Sequence of chain 1.D:
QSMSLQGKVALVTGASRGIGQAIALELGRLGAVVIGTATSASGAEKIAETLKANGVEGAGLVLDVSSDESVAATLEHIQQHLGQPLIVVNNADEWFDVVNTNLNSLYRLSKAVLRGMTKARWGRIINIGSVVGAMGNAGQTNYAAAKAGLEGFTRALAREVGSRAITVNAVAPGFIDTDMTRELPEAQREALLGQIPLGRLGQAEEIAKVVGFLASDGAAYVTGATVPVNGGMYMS

Binding-site contacts:
Ligand atom CAQ contacts residue PHE186 of chain 1.D at 3.8 Å (hydrophobic).
Ligand atom CAE contacts residue GLY182 of chain 1.D at 3.7 Å.
Ligand atom NAP contacts residue LEU136 of chain 1.D at 3.9 Å.
Ligand atom CAG contacts residue VAL132 of chain 1.C at 3.6 Å (hydrophobic).
Ligand atom CAJ contacts residue VAL132 of chain 1.D at 3.6 Å (hydrophobic).
Ligand atom CAA contacts residue ASN133 of chain 1.D at 3.9 Å.
Ligand atom CAB contacts residue VAL132 of chain 1.D at 3.6 Å (hydrophobic).
Ligand atom CAE contacts residue ALA181 of chain 1.D at 3.1 Å (hydrophobic).
Ligand atom NAF contacts residue ALA181 of chain 1.D at 3.8 Å.
Ligand atom CAB contacts residue LEU136 of chain 1.C at 3.7 Å (hydrophobic).
Ligand atom NAF contacts residue GLY182 of chain 1.C at 3.5 Å (h-bond).
Ligand atom CAB contacts residue LEU136 of chain 1.D at 3.6 Å (hydrophobic).
Ligand atom NAD contacts residue GLY182 of chain 1.D at 3.4 Å (h-bond).
Ligand atom CAE contacts residue GLY182 of chain 1.C at 3.5 Å.
Ligand atom NAF contacts residue GLY182 of chain 1.D at 3.9 Å.
Ligand atom CAH contacts residue VAL132 of chain 1.C at 3.6 Å (hydrophobic).
Ligand atom CL contacts residue TRP128 of chain 1.D at 3.8 Å.
Ligand atom CAO contacts residue GLY182 of chain 1.C at 3.7 Å.
Ligand atom CAH contacts residue LEU136 of chain 1.D at 3.9 Å (hydrophobic).
Ligand atom CAM contacts residue GLY182 of chain 1.D at 3.5 Å.
Ligand atom CAA contacts residue VAL132 of chain 1.D at 3.6 Å (hydrophobic).
Ligand atom CAE contacts residue ALA181 of chain 1.C at 3.2 Å (hydrophobic).
Ligand atom CAI contacts residue PHE129 of chain 1.D at 3.9 Å (hydrophobic).
Ligand atom NAF contacts residue ALA181 of chain 1.C at 3.8 Å.
Ligand atom NAN contacts residue GLY182 of chain 1.C at 3.8 Å.
Ligand atom CAK contacts residue VAL132 of chain 1.D at 3.6 Å (hydrophobic).
Ligand atom NAD contacts residue ALA181 of chain 1.C at 3.5 Å (h-bond).
Ligand atom NAF contacts residue GLY185 of chain 1.D at 3.8 Å.
Ligand atom NAN contacts residue GLY182 of chain 1.D at 3.6 Å.
Ligand atom CAO contacts residue GLY182 of chain 1.D at 3.9 Å.
Ligand atom CAI contacts residue VAL132 of chain 1.D at 3.6 Å (hydrophobic).
Ligand atom CL contacts residue PHE186 of chain 1.C at 3.7 Å.
Ligand atom CAC contacts residue VAL132 of chain 1.D at 3.7 Å (hydrophobic).
Ligand atom CAK contacts residue LEU136 of chain 1.C at 3.7 Å (hydrophobic).
Ligand atom NAD contacts residue ALA181 of chain 1.D at 3.5 Å.
Ligand atom CAG contacts residue LEU136 of chain 1.D at 3.4 Å (hydrophobic).
Ligand atom CAC contacts residue LEU136 of chain 1.D at 3.5 Å (hydrophobic).
Ligand atom CAC contacts residue LEU136 of chain 1.C at 3.6 Å (hydrophobic).
Ligand atom CAM contacts residue GLY182 of chain 1.C at 3.7 Å.
Ligand atom NAD contacts residue GLY182 of chain 1.C at 3.6 Å.

Sequence of chain 1.C:
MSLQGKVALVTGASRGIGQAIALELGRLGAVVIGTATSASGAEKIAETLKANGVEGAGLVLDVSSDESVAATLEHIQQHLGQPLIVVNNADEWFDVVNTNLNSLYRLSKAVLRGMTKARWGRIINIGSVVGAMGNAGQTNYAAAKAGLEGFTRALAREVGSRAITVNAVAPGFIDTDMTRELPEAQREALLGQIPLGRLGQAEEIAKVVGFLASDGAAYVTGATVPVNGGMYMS

The protein below binds the small molecule below.
Small molecule (SMILES): Clc1ccccc1Nc1ncnc(-n2cccc2)n1